Sequence of chain 1.A:
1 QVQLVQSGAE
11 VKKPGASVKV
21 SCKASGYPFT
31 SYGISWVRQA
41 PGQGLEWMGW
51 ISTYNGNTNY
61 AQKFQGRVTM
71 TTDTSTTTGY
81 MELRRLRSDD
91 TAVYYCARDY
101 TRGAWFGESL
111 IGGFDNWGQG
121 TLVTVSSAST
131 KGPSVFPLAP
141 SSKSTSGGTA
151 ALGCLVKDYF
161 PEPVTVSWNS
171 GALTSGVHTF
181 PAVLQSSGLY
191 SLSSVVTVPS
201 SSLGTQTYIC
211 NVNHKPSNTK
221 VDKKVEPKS

Binding-site contacts:
Ligand atom C18 contacts residue TYR54 of chain 1.A at 3.2 Å (hydrophobic).
Ligand atom O11 contacts residue THR30 of chain 1.A at 3.5 Å (h-bond).
Ligand atom C8 contacts residue TYR54 of chain 1.A at 4.2 Å (hydrophobic).
Ligand atom C38 contacts residue PRO28 of chain 1.A at 4.4 Å (hydrophobic).
Ligand atom C38 contacts residue PHE29 of chain 1.A at 4.2 Å (hydrophobic).
Ligand atom O12 contacts residue PHE29 of chain 1.A at 3.6 Å.
Ligand atom C19 contacts residue THR30 of chain 1.A at 3.7 Å.
Ligand atom C37 contacts residue PHE29 of chain 1.A at 4.0 Å (hydrophobic).
Ligand atom C15 contacts residue PHE106 of chain 1.A at 3.8 Å (hydrophobic).
Ligand atom C10 contacts residue TYR54 of chain 1.A at 3.3 Å (hydrophobic).
Ligand atom C3 contacts residue TYR54 of chain 1.A at 3.7 Å (hydrophobic).
Ligand atom O5 contacts residue TYR54 of chain 1.A at 4.2 Å.
Ligand atom C15 contacts residue TYR54 of chain 1.A at 3.9 Å (hydrophobic).
Ligand atom O4 contacts residue TYR54 of chain 1.A at 3.5 Å.
Ligand atom C40 contacts residue THR74 of chain 1.A at 3.7 Å.
Ligand atom O12 contacts residue TYR27 of chain 1.A at 4.4 Å.
Ligand atom C17 contacts residue TYR54 of chain 1.A at 4.4 Å (hydrophobic).
Ligand atom C12 contacts residue TRP105 of chain 1.A at 3.5 Å (hydrophobic).
Ligand atom C11 contacts residue TYR54 of chain 1.A at 3.9 Å (hydrophobic).
Ligand atom O12 contacts residue THR77 of chain 1.A at 4.2 Å.
Ligand atom O10 contacts residue THR30 of chain 1.A at 4.1 Å.
Ligand atom C8 contacts residue TRP105 of chain 1.A at 4.4 Å (hydrophobic).
Ligand atom C36 contacts residue PHE29 of chain 1.A at 4.2 Å (hydrophobic).
Ligand atom C36 contacts residue THR30 of chain 1.A at 3.9 Å.
Ligand atom C20 contacts residue THR30 of chain 1.A at 3.6 Å.
Ligand atom C19 contacts residue THR74 of chain 1.A at 3.9 Å.
Ligand atom C contacts residue TYR54 of chain 1.A at 4.4 Å (hydrophobic).
Ligand atom O contacts residue THR74 of chain 1.A at 4.5 Å.
Ligand atom O5 contacts residue PHE106 of chain 1.A at 4.3 Å.
Ligand atom C38 contacts residue TYR27 of chain 1.A at 3.9 Å (hydrophobic).
Ligand atom C13 contacts residue TYR54 of chain 1.A at 4.0 Å (hydrophobic).
Ligand atom OH contacts residue TYR54 of chain 1.A at 4.2 Å.
Ligand atom C11 contacts residue TRP105 of chain 1.A at 3.7 Å (hydrophobic).
Ligand atom C10 contacts residue TRP105 of chain 1.A at 4.0 Å (hydrophobic).

The small molecule below binds the protein below.
Small molecule (SMILES): COCCO[C@@H](C)CO[C@H](C)CO[C@H](C)COC(C)CO[C@@H](C)CO[C@@H](C)CO[C@H](C)CO[C@H](C)COC[C@H](C)N